Sequence of chain 1.C:
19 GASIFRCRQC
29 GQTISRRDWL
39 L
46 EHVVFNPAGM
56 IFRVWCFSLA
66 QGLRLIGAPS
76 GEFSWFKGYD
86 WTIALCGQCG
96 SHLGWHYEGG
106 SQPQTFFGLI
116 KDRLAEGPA

Binding-site contacts:
Ligand atom C9 contacts residue ASN51 of chain 1.C at 3.9 Å.
Ligand atom C12 contacts residue TRP100 of chain 1.C at 3.9 Å (hydrophobic).
Ligand atom C14 contacts residue TRP86 of chain 1.C at 3.7 Å (hydrophobic).
Ligand atom N8 contacts residue PRO52 of chain 1.C at 4.0 Å.
Ligand atom O19 contacts residue TRP80 of chain 1.C at 3.4 Å.
Ligand atom C3 contacts residue PRO52 of chain 1.C at 4.0 Å (hydrophobic).
Ligand atom C18 contacts residue TRP86 of chain 1.C at 3.7 Å (hydrophobic).
Ligand atom O20 contacts residue PHE78 of chain 1.C at 3.6 Å (h-bond).
Ligand atom C17 contacts residue TYR102 of chain 1.C at 3.4 Å (hydrophobic).
Ligand atom O19 contacts residue PRO52 of chain 1.C at 3.5 Å.
Ligand atom C12 contacts residue TRP80 of chain 1.C at 3.6 Å (hydrophobic).
Ligand atom O11 contacts residue ASN51 of chain 1.C at 3.6 Å.
Ligand atom O11 contacts residue TRP100 of chain 1.C at 3.5 Å.
Ligand atom N16 contacts residue PHE78 of chain 1.C at 2.8 Å (h-bond).
Ligand atom C7 contacts residue PRO52 of chain 1.C at 3.8 Å (hydrophobic).
Ligand atom C9 contacts residue PRO52 of chain 1.C at 4.0 Å (hydrophobic).
Ligand atom C18 contacts residue TYR102 of chain 1.C at 3.4 Å (hydrophobic).
Ligand atom O11 contacts residue TRP80 of chain 1.C at 3.7 Å.
Ligand atom C6 contacts residue ASN51 of chain 1.C at 3.6 Å.
Ligand atom C5 contacts residue ASN51 of chain 1.C at 4.0 Å.
Ligand atom O20 contacts residue TYR102 of chain 1.C at 2.9 Å (h-bond).
Ligand atom C17 contacts residue TRP86 of chain 1.C at 3.8 Å (hydrophobic).
Ligand atom C5 contacts residue PRO52 of chain 1.C at 3.7 Å (hydrophobic).
Ligand atom C17 contacts residue PHE78 of chain 1.C at 3.6 Å (hydrophobic).
Ligand atom O20 contacts residue SER79 of chain 1.C at 3.3 Å.
Ligand atom O13 contacts residue TRP86 of chain 1.C at 3.5 Å.
Ligand atom O20 contacts residue TRP86 of chain 1.C at 3.7 Å.
Ligand atom C14 contacts residue TRP100 of chain 1.C at 3.4 Å (hydrophobic).
Ligand atom O19 contacts residue ASN51 of chain 1.C at 4.0 Å.
Ligand atom O20 contacts residue TRP80 of chain 1.C at 3.0 Å (h-bond).
Ligand atom C18 contacts residue TRP80 of chain 1.C at 3.8 Å (hydrophobic).
Ligand atom N16 contacts residue TRP80 of chain 1.C at 3.4 Å.
Ligand atom N10 contacts residue PHE57 of chain 1.C at 3.8 Å.
Ligand atom C18 contacts residue TRP100 of chain 1.C at 3.6 Å (hydrophobic).
Ligand atom C4 contacts residue PRO52 of chain 1.C at 3.6 Å (hydrophobic).
Ligand atom N10 contacts residue ASN51 of chain 1.C at 3.0 Å (h-bond).
Ligand atom C17 contacts residue TRP80 of chain 1.C at 3.4 Å (hydrophobic).
Ligand atom C15 contacts residue PHE78 of chain 1.C at 3.6 Å (hydrophobic).
Ligand atom O19 contacts residue PHE78 of chain 1.C at 3.6 Å.
Ligand atom C15 contacts residue TRP80 of chain 1.C at 3.4 Å (hydrophobic).

The small molecule below binds the protein below.
Small molecule (SMILES): Nc1cccc2c1C(=O)N([C@H]1CCC(=O)NC1=O)C2=O